Binding-site contacts:
Ligand atom OAS contacts residue LYS119 of chain 1.A at 3.5 Å (salt-bridge).
Ligand atom CAE contacts residue ARG69 of chain 1.A at 4.2 Å.
Ligand atom OAP contacts residue ALA42 of chain 1.A at 3.8 Å.
Ligand atom OAT contacts residue LYS119 of chain 1.A at 2.9 Å (salt-bridge).
Ligand atom NAR contacts residue ILE105 of chain 1.A at 4.0 Å.
Ligand atom CAJ contacts residue HIS46 of chain 1.A at 3.4 Å.
Ligand atom OAT contacts residue ILE105 of chain 1.A at 3.9 Å.
Ligand atom CAD contacts residue MN1 of chain 1.C at 3.4 Å.
Ligand atom CAC contacts residue GLU65 of chain 1.A at 3.1 Å.
Ligand atom CAF contacts residue TYR29 of chain 1.A at 3.5 Å (hydrophobic).
Ligand atom CAD contacts residue GLU65 of chain 1.A at 4.0 Å.
Ligand atom NAR contacts residue HIS46 of chain 1.A at 3.7 Å.
Ligand atom CAE contacts residue TYR29 of chain 1.A at 3.1 Å (hydrophobic).
Ligand atom NAR contacts residue LYS119 of chain 1.A at 3.6 Å.
Ligand atom OAT contacts residue HIS46 of chain 1.A at 4.2 Å.
Ligand atom OAT contacts residue GLY106 of chain 1.A at 3.9 Å.
Ligand atom CAC contacts residue MN1 of chain 1.C at 3.0 Å.
Ligand atom OAS contacts residue GLU104 of chain 1.A at 2.7 Å (salt-bridge).
Ligand atom CAB contacts residue MN1 of chain 1.C at 4.2 Å.
Ligand atom CAB contacts residue GLU65 of chain 1.A at 3.8 Å.
Ligand atom CAI contacts residue HIS46 of chain 1.A at 3.6 Å.
Ligand atom CAM contacts residue HIS46 of chain 1.A at 4.1 Å.
Ligand atom CLG contacts residue ILE43 of chain 1.A at 4.1 Å.
Ligand atom OAS contacts residue ILE105 of chain 1.A at 3.8 Å.
Ligand atom CAH contacts residue GLU65 of chain 1.A at 3.5 Å.
Ligand atom CAH contacts residue HIS46 of chain 1.A at 3.8 Å.
Ligand atom NAR contacts residue GLU104 of chain 1.A at 3.9 Å.
Ligand atom CAD contacts residue TYR29 of chain 1.A at 3.9 Å (hydrophobic).
Ligand atom CAN contacts residue HIS46 of chain 1.A at 3.9 Å.
Ligand atom CAO contacts residue ALA42 of chain 1.A at 4.0 Å (hydrophobic).
Ligand atom CAL contacts residue HIS46 of chain 1.A at 3.6 Å.
Ligand atom OAS contacts residue MN1 of chain 1.C at 4.0 Å.
Ligand atom OAS contacts residue ASP93 of chain 1.A at 4.3 Å.
Ligand atom CAJ contacts residue MN1 of chain 1.C at 4.1 Å.
Ligand atom OAT contacts residue TYR115 of chain 1.A at 2.8 Å (h-bond).
Ligand atom CLG contacts residue THR25 of chain 1.A at 4.1 Å.
Ligand atom OAQ contacts residue TYR115 of chain 1.A at 3.5 Å (h-bond).
Ligand atom CAK contacts residue HIS46 of chain 1.A at 4.0 Å.
Ligand atom CAK contacts residue ILE43 of chain 1.A at 4.1 Å (hydrophobic).
Ligand atom OAS contacts residue HIS46 of chain 1.A at 3.6 Å.

Sequence of chain 1.A:
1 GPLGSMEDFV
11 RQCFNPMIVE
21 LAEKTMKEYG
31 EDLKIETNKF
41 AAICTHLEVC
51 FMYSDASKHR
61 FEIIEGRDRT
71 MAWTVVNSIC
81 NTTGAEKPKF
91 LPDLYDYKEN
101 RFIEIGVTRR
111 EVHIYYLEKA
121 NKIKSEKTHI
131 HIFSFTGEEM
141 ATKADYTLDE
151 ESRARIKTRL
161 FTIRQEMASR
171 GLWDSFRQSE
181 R

A protein and the small-molecule ligand that binds it are described below.
Small molecule (SMILES): O=Cc1cc(Cc2ccccc2Cl)cc([N+](=O)[O-])c1O